Sequence of chain 1.A:
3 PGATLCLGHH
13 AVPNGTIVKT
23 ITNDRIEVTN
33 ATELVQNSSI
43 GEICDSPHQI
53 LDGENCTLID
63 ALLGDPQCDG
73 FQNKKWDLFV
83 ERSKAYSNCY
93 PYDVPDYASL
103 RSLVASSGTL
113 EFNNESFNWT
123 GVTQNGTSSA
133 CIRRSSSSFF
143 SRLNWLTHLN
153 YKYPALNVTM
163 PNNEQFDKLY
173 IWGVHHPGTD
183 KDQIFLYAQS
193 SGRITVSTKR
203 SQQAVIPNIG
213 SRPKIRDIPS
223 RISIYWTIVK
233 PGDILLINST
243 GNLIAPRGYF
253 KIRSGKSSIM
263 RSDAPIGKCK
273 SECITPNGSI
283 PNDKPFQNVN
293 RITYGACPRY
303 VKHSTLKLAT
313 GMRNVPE

A protein and the small-molecule ligand that binds it are described below.
Small molecule (SMILES): CC(=O)N[C@H]1[C@H](O[C@H]2[C@H](O)[C@@H](NC(C)=O)CO[C@@H]2CO)O[C@H](CO)[C@@H](O)[C@@H]1O

Binding-site contacts:
Ligand atom O5 contacts residue ASN292 of chain 1.A at 3.6 Å.
Ligand atom C8 contacts residue ASN39 of chain 1.A at 3.6 Å.
Ligand atom N2 contacts residue ASN279 of chain 1.A at 2.9 Å (h-bond).
Ligand atom C2 contacts residue VAL291 of chain 1.A at 4.0 Å (hydrophobic).
Ligand atom O5 contacts residue VAL291 of chain 1.A at 4.3 Å.
Ligand atom C8 contacts residue ASN279 of chain 1.A at 4.4 Å.
Ligand atom C1 contacts residue ASN292 of chain 1.A at 4.0 Å.
Ligand atom C3 contacts residue VAL291 of chain 1.A at 4.2 Å (hydrophobic).
Ligand atom C7 contacts residue ASN279 of chain 1.A at 3.2 Å.
Ligand atom C8 contacts residue SER40 of chain 1.A at 4.5 Å.
Ligand atom C3 contacts residue ASN279 of chain 1.A at 3.8 Å.
Ligand atom C1 contacts residue VAL291 of chain 1.A at 3.5 Å (hydrophobic).
Ligand atom O7 contacts residue ASN279 of chain 1.A at 3.1 Å (h-bond).
Ligand atom C8 contacts residue VAL291 of chain 1.A at 4.3 Å (hydrophobic).
Ligand atom O5 contacts residue ASN279 of chain 1.A at 2.4 Å (h-bond).
Ligand atom C7 contacts residue VAL291 of chain 1.A at 4.4 Å (hydrophobic).
Ligand atom N2 contacts residue VAL291 of chain 1.A at 3.7 Å.
Ligand atom C5 contacts residue ASN292 of chain 1.A at 3.8 Å.
Ligand atom C2 contacts residue ASN279 of chain 1.A at 2.4 Å.
Ligand atom C1 contacts residue ASN279 of chain 1.A at 1.4 Å.
Ligand atom C6 contacts residue ASN292 of chain 1.A at 3.9 Å.
Ligand atom C4 contacts residue ASN279 of chain 1.A at 4.2 Å.
Ligand atom C5 contacts residue ASN279 of chain 1.A at 3.6 Å.
Ligand atom C5 contacts residue VAL291 of chain 1.A at 4.3 Å (hydrophobic).